This small molecule binds to this protein.
Small molecule (SMILES): NS(=O)(=O)c1nc2ccc(O)cc2s1

Sequence of chain 1.A:
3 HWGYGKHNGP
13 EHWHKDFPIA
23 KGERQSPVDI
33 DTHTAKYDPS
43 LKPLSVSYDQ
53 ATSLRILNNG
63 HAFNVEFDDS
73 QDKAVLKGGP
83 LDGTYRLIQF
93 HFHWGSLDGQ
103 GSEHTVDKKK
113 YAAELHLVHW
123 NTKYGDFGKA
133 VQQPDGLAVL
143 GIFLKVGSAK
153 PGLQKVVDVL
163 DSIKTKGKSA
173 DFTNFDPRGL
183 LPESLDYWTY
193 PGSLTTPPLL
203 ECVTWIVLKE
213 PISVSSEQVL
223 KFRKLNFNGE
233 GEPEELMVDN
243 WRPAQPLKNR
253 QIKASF

Binding-site contacts:
Ligand atom O12 contacts residue LEU196 of chain 1.A at 3.3 Å.
Ligand atom S11 contacts residue THR197 of chain 1.A at 3.8 Å.
Ligand atom C4 contacts residue PRO199 of chain 1.A at 3.7 Å (hydrophobic).
Ligand atom C6 contacts residue GOL1 of chain 1.F at 3.7 Å.
Ligand atom C3 contacts residue PRO199 of chain 1.A at 4.0 Å (hydrophobic).
Ligand atom C3 contacts residue LEU196 of chain 1.A at 4.1 Å (hydrophobic).
Ligand atom O12 contacts residue TRP207 of chain 1.A at 3.6 Å.
Ligand atom S8 contacts residue HIS93 of chain 1.A at 3.9 Å.
Ligand atom S8 contacts residue LEU196 of chain 1.A at 3.9 Å.
Ligand atom C3 contacts residue THR198 of chain 1.A at 4.0 Å.
Ligand atom C9 contacts residue LEU196 of chain 1.A at 3.7 Å (hydrophobic).
Ligand atom S11 contacts residue HIS93 of chain 1.A at 3.9 Å.
Ligand atom S8 contacts residue VAL120 of chain 1.A at 3.8 Å.
Ligand atom N10 contacts residue THR197 of chain 1.A at 4.1 Å.
Ligand atom C7 contacts residue PHE129 of chain 1.A at 4.0 Å (hydrophobic).
Ligand atom N14 contacts residue THR197 of chain 1.A at 2.9 Å (h-bond).
Ligand atom C7 contacts residue GOL1 of chain 1.F at 3.8 Å.
Ligand atom O13 contacts residue VAL141 of chain 1.A at 4.1 Å.
Ligand atom C6 contacts residue LEU196 of chain 1.A at 3.8 Å (hydrophobic).
Ligand atom C3 contacts residue PRO200 of chain 1.A at 4.0 Å (hydrophobic).
Ligand atom O13 contacts residue ZN1 of chain 1.B at 3.0 Å.
Ligand atom N14 contacts residue HIS118 of chain 1.A at 3.4 Å (h-bond).
Ligand atom C5 contacts residue LEU196 of chain 1.A at 3.8 Å (hydrophobic).
Ligand atom N14 contacts residue HIS93 of chain 1.A at 3.3 Å (h-bond).
Ligand atom O1 contacts residue PHE129 of chain 1.A at 4.0 Å.
Ligand atom N14 contacts residue HIS95 of chain 1.A at 3.4 Å (h-bond).
Ligand atom C4 contacts residue THR198 of chain 1.A at 3.0 Å.
Ligand atom C4 contacts residue LEU196 of chain 1.A at 3.8 Å (hydrophobic).
Ligand atom O13 contacts residue HIS93 of chain 1.A at 3.1 Å.
Ligand atom C5 contacts residue THR198 of chain 1.A at 3.5 Å.
Ligand atom C5 contacts residue GOL1 of chain 1.F at 3.9 Å.
Ligand atom O12 contacts residue THR197 of chain 1.A at 2.9 Å (h-bond).
Ligand atom N14 contacts residue ZN1 of chain 1.B at 2.0 Å.
Ligand atom S8 contacts residue GLN91 of chain 1.A at 4.0 Å.
Ligand atom S11 contacts residue HIS118 of chain 1.A at 4.0 Å.
Ligand atom O13 contacts residue HIS118 of chain 1.A at 3.6 Å (h-bond).
Ligand atom S11 contacts residue ZN1 of chain 1.B at 3.0 Å.
Ligand atom O13 contacts residue VAL120 of chain 1.A at 3.8 Å.
Ligand atom N10 contacts residue LEU196 of chain 1.A at 3.6 Å.
Ligand atom N10 contacts residue THR198 of chain 1.A at 3.4 Å (h-bond).